This small molecule binds to this protein.
Small molecule (SMILES): OC[C@H]1O[C@H](O[C@H]2O[C@H](CO)[C@@H](O)[C@H](O)[C@H]2O)[C@H](O)[C@@H](O)[C@@H]1O

Binding-site contacts:
Ligand atom C6 contacts residue ARG230 of chain 1.A at 3.8 Å.
Ligand atom O4 contacts residue GLU173 of chain 1.A at 3.1 Å (salt-bridge).
Ligand atom C6 contacts residue GLU173 of chain 1.A at 3.6 Å.
Ligand atom C3 contacts residue ARG236 of chain 1.A at 4.4 Å.
Ligand atom C2 contacts residue LYS176 of chain 1.A at 4.2 Å.
Ligand atom O5 contacts residue ASP233 of chain 1.A at 4.2 Å.
Ligand atom C6 contacts residue PHE205 of chain 1.B at 3.3 Å (hydrophobic).
Ligand atom O5 contacts residue ARG230 of chain 1.A at 4.1 Å.
Ligand atom O6 contacts residue HIS118 of chain 1.B at 3.9 Å.
Ligand atom O4 contacts residue ASN240 of chain 1.A at 3.1 Å (h-bond).
Ligand atom O3 contacts residue LYS176 of chain 1.A at 2.9 Å (salt-bridge).
Ligand atom C2 contacts residue ARG236 of chain 1.A at 4.1 Å.
Ligand atom C4 contacts residue ARG236 of chain 1.A at 4.0 Å.
Ligand atom C4 contacts residue GLU173 of chain 1.A at 3.5 Å.
Ligand atom O3 contacts residue ASP239 of chain 1.A at 4.5 Å.
Ligand atom C1 contacts residue ASP233 of chain 1.A at 4.3 Å.
Ligand atom O2 contacts residue ASN208 of chain 1.B at 4.5 Å.
Ligand atom O3 contacts residue THR130 of chain 1.A at 2.8 Å (h-bond).
Ligand atom O4 contacts residue HIS118 of chain 1.B at 4.0 Å.
Ligand atom C4 contacts residue THR177 of chain 1.A at 4.3 Å.
Ligand atom O2 contacts residue ASP233 of chain 1.A at 4.0 Å.
Ligand atom C3 contacts residue ASP239 of chain 1.A at 4.4 Å.
Ligand atom C6 contacts residue HIS118 of chain 1.B at 4.3 Å.
Ligand atom O2 contacts residue ILE237 of chain 1.A at 4.4 Å.
Ligand atom C3 contacts residue THR130 of chain 1.A at 3.9 Å.
Ligand atom C6 contacts residue ASP233 of chain 1.A at 4.4 Å.
Ligand atom O2 contacts residue LYS176 of chain 1.A at 4.2 Å.
Ligand atom O4 contacts residue THR130 of chain 1.A at 4.3 Å.
Ligand atom O6 contacts residue PHE205 of chain 1.B at 3.0 Å.
Ligand atom O6 contacts residue ASP209 of chain 1.B at 4.1 Å.
Ligand atom O6 contacts residue ASP233 of chain 1.A at 3.1 Å (salt-bridge).
Ligand atom C5 contacts residue GLU173 of chain 1.A at 4.2 Å.
Ligand atom O6 contacts residue ARG230 of chain 1.A at 3.8 Å.
Ligand atom O6 contacts residue ALA234 of chain 1.A at 3.4 Å.
Ligand atom O2 contacts residue ARG236 of chain 1.A at 3.2 Å (salt-bridge).
Ligand atom C3 contacts residue LYS176 of chain 1.A at 4.1 Å.
Ligand atom C4 contacts residue ASN240 of chain 1.A at 4.4 Å.
Ligand atom O3 contacts residue ARG236 of chain 1.A at 3.9 Å.
Ligand atom C2 contacts residue ASP233 of chain 1.A at 4.4 Å.
Ligand atom O3 contacts residue ASN240 of chain 1.A at 4.2 Å.

Sequence of chain 1.B:
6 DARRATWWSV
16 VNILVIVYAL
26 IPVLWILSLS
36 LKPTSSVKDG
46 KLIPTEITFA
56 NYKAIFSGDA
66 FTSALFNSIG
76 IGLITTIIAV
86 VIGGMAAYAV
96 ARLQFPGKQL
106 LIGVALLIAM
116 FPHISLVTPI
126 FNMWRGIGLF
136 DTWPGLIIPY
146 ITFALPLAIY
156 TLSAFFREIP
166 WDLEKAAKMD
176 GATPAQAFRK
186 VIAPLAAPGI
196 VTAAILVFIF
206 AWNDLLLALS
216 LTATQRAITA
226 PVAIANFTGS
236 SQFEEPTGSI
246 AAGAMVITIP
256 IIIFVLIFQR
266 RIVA

Sequence of chain 1.A:
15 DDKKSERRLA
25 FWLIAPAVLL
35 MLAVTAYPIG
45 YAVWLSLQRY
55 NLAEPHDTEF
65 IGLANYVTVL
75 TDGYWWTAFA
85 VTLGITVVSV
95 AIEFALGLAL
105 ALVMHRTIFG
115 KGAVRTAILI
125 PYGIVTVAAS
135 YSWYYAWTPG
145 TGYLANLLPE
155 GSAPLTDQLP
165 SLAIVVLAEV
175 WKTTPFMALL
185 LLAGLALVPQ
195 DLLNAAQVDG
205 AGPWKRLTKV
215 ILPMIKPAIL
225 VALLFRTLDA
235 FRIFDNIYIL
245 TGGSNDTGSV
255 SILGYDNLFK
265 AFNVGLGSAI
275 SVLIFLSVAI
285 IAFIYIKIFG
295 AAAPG